Binding-site contacts:
Ligand atom N12 contacts residue ILE98 of chain 1.B at 4.0 Å.
Ligand atom C16 contacts residue PRO41 of chain 1.B at 3.8 Å (hydrophobic).
Ligand atom C1 contacts residue TYR49 of chain 1.B at 3.4 Å (hydrophobic).
Ligand atom C16 contacts residue LEU46 of chain 1.B at 3.9 Å (hydrophobic).
Ligand atom C3 contacts residue PHE37 of chain 1.B at 3.5 Å (hydrophobic).
Ligand atom C2 contacts residue ASP58 of chain 1.B at 4.0 Å.
Ligand atom N14 contacts residue ASN92 of chain 1.B at 3.0 Å (h-bond).
Ligand atom C17 contacts residue PRO41 of chain 1.B at 3.9 Å (hydrophobic).
Ligand atom C10 contacts residue PHE91 of chain 1.B at 3.8 Å (hydrophobic).
Ligand atom C20 contacts residue ILE98 of chain 1.B at 3.6 Å (hydrophobic).
Ligand atom N12 contacts residue TYR49 of chain 1.B at 3.8 Å.
Ligand atom C6 contacts residue LEU40 of chain 1.B at 4.0 Å (hydrophobic).
Ligand atom N11 contacts residue PHE91 of chain 1.B at 3.6 Å.
Ligand atom C6 contacts residue TYR49 of chain 1.B at 3.2 Å (hydrophobic).
Ligand atom N12 contacts residue ASN92 of chain 1.B at 3.6 Å.
Ligand atom C3 contacts residue ASP58 of chain 1.B at 4.0 Å.
Ligand atom C4 contacts residue PHE37 of chain 1.B at 3.9 Å (hydrophobic).
Ligand atom C10 contacts residue ASN92 of chain 1.B at 3.8 Å.
Ligand atom C2 contacts residue PHE37 of chain 1.B at 3.9 Å (hydrophobic).
Ligand atom N11 contacts residue ASN92 of chain 1.B at 2.9 Å (h-bond).
Ligand atom C1 contacts residue PHE37 of chain 1.B at 3.8 Å (hydrophobic).
Ligand atom C2 contacts residue VAL57 of chain 1.B at 3.4 Å (hydrophobic).
Ligand atom N14 contacts residue ILE98 of chain 1.B at 3.5 Å.
Ligand atom C1 contacts residue VAL57 of chain 1.B at 3.8 Å (hydrophobic).
Ligand atom C5 contacts residue LEU40 of chain 1.B at 3.6 Å (hydrophobic).
Ligand atom C2 contacts residue LEU84 of chain 1.B at 4.0 Å (hydrophobic).
Ligand atom C4 contacts residue VAL36 of chain 1.B at 3.3 Å (hydrophobic).
Ligand atom N14 contacts residue PHE91 of chain 1.B at 3.5 Å.
Ligand atom N11 contacts residue ILE98 of chain 1.B at 3.8 Å.
Ligand atom C10 contacts residue ILE98 of chain 1.B at 3.7 Å (hydrophobic).
Ligand atom O13 contacts residue ALA88 of chain 1.B at 3.4 Å.
Ligand atom C3 contacts residue VAL36 of chain 1.B at 3.7 Å (hydrophobic).
Ligand atom C3 contacts residue LEU40 of chain 1.B at 3.7 Å (hydrophobic).
Ligand atom C8 contacts residue VAL36 of chain 1.B at 4.1 Å (hydrophobic).
Ligand atom C20 contacts residue VAL36 of chain 1.B at 3.6 Å (hydrophobic).
Ligand atom C6 contacts residue PHE37 of chain 1.B at 3.7 Å (hydrophobic).
Ligand atom C1 contacts residue LEU84 of chain 1.B at 3.9 Å (hydrophobic).
Ligand atom C4 contacts residue LEU40 of chain 1.B at 3.4 Å (hydrophobic).
Ligand atom C5 contacts residue PHE37 of chain 1.B at 3.8 Å (hydrophobic).
Ligand atom O13 contacts residue TYR49 of chain 1.B at 2.7 Å (h-bond).

The small molecule below binds the protein below.
Small molecule (SMILES): Nc1nnc(-c2ccccc2O)cc1N1CC[NH2+]CC1

Sequence of chain 1.B:
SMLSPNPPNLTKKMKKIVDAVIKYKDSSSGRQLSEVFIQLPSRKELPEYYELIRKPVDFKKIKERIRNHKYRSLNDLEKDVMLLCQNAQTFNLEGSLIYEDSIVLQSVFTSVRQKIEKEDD